Sequence of chain 1.A:
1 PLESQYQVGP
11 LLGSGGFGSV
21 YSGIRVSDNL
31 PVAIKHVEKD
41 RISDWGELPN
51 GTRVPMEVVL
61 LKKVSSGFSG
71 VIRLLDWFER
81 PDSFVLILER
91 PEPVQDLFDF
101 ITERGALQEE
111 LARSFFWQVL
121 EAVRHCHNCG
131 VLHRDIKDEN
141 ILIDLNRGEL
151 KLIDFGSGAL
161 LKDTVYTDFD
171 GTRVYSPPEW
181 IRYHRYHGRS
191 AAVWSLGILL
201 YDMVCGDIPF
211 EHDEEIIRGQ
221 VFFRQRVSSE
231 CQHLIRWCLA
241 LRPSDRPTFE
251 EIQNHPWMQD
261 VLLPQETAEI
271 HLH

Binding-site contacts:
Ligand atom C16 contacts residue LEU142 of chain 1.A at 3.9 Å (hydrophobic).
Ligand atom C21 contacts residue ASP154 of chain 1.A at 3.4 Å.
Ligand atom F37 contacts residue ILE153 of chain 1.A at 3.1 Å.
Ligand atom N15 contacts residue LEU142 of chain 1.A at 3.7 Å.
Ligand atom F38 contacts residue VAL94 of chain 1.A at 3.6 Å.
Ligand atom C14 contacts residue ALA33 of chain 1.A at 3.7 Å (hydrophobic).
Ligand atom N22 contacts residue ASP154 of chain 1.A at 3.2 Å.
Ligand atom N23 contacts residue LYS35 of chain 1.A at 3.6 Å.
Ligand atom N15 contacts residue PRO91 of chain 1.A at 3.9 Å.
Ligand atom C18 contacts residue ILE153 of chain 1.A at 4.0 Å (hydrophobic).
Ligand atom C35 contacts residue GLU139 of chain 1.A at 3.3 Å.
Ligand atom N15 contacts residue ARG90 of chain 1.A at 3.6 Å.
Ligand atom C11 contacts residue ILE72 of chain 1.A at 3.9 Å (hydrophobic).
Ligand atom N23 contacts residue ASP154 of chain 1.A at 3.7 Å.
Ligand atom C14 contacts residue LEU142 of chain 1.A at 3.5 Å (hydrophobic).
Ligand atom C8 contacts residue LEU142 of chain 1.A at 3.9 Å (hydrophobic).
Ligand atom N12 contacts residue ALA33 of chain 1.A at 3.5 Å.
Ligand atom C4 contacts residue LEU12 of chain 1.A at 3.8 Å (hydrophobic).
Ligand atom F38 contacts residue LEU12 of chain 1.A at 3.4 Å.
Ligand atom C21 contacts residue LYS35 of chain 1.A at 3.6 Å.
Ligand atom F37 contacts residue GLU139 of chain 1.A at 3.4 Å.
Ligand atom C35 contacts residue ASP96 of chain 1.A at 3.0 Å.
Ligand atom N12 contacts residue GLU89 of chain 1.A at 2.7 Å (salt-bridge).
Ligand atom N29 contacts residue VAL20 of chain 1.A at 3.9 Å.
Ligand atom C9 contacts residue LEU142 of chain 1.A at 3.7 Å (hydrophobic).
Ligand atom O19 contacts residue ILE153 of chain 1.A at 3.9 Å.
Ligand atom C18 contacts residue LEU88 of chain 1.A at 4.0 Å (hydrophobic).
Ligand atom C28 contacts residue ASP154 of chain 1.A at 3.5 Å.
Ligand atom C16 contacts residue VAL94 of chain 1.A at 4.0 Å (hydrophobic).
Ligand atom C16 contacts residue ARG90 of chain 1.A at 4.0 Å.
Ligand atom N22 contacts residue LYS35 of chain 1.A at 2.9 Å (salt-bridge).
Ligand atom N34 contacts residue ASP96 of chain 1.A at 2.7 Å (salt-bridge).
Ligand atom C26 contacts residue VAL20 of chain 1.A at 3.6 Å (hydrophobic).
Ligand atom C14 contacts residue GLU89 of chain 1.A at 3.7 Å.
Ligand atom N25 contacts residue VAL20 of chain 1.A at 3.5 Å.
Ligand atom C11 contacts residue ALA33 of chain 1.A at 3.7 Å (hydrophobic).
Ligand atom C11 contacts residue GLU89 of chain 1.A at 3.6 Å.
Ligand atom O19 contacts residue LEU88 of chain 1.A at 3.3 Å.
Ligand atom C36 contacts residue GLU139 of chain 1.A at 3.9 Å.
Ligand atom C4 contacts residue VAL94 of chain 1.A at 3.8 Å (hydrophobic).

This small molecule binds to this protein.
Small molecule (SMILES): O=C(Nc1c[nH]c2ncc(-c3ccccc3F)cc12)c1cnn2ccc(NC[C@H]3CCNC[C@@H]3F)nc12